Binding-site contacts:
Ligand atom O5 contacts residue ASN1131 of chain 1.B at 2.4 Å (h-bond).
Ligand atom C8 contacts residue ASN1131 of chain 1.B at 4.2 Å.
Ligand atom C1 contacts residue ASN1131 of chain 1.B at 1.4 Å.
Ligand atom O7 contacts residue ASN1131 of chain 1.B at 3.8 Å.
Ligand atom C4 contacts residue ASN1131 of chain 1.B at 4.2 Å.
Ligand atom C2 contacts residue ASN1131 of chain 1.B at 2.5 Å.
Ligand atom N2 contacts residue ASN1131 of chain 1.B at 2.9 Å (h-bond).
Ligand atom C5 contacts residue ASN1131 of chain 1.B at 3.7 Å.
Ligand atom C7 contacts residue ASN1131 of chain 1.B at 3.5 Å.
Ligand atom C3 contacts residue ASN1131 of chain 1.B at 3.8 Å.

The small molecule below binds the protein below.
Small molecule (SMILES): CC(=O)N[C@@H]1[C@@H](O)[C@H](O)[C@@H](CO)O[C@H]1O

Sequence of chain 1.B:
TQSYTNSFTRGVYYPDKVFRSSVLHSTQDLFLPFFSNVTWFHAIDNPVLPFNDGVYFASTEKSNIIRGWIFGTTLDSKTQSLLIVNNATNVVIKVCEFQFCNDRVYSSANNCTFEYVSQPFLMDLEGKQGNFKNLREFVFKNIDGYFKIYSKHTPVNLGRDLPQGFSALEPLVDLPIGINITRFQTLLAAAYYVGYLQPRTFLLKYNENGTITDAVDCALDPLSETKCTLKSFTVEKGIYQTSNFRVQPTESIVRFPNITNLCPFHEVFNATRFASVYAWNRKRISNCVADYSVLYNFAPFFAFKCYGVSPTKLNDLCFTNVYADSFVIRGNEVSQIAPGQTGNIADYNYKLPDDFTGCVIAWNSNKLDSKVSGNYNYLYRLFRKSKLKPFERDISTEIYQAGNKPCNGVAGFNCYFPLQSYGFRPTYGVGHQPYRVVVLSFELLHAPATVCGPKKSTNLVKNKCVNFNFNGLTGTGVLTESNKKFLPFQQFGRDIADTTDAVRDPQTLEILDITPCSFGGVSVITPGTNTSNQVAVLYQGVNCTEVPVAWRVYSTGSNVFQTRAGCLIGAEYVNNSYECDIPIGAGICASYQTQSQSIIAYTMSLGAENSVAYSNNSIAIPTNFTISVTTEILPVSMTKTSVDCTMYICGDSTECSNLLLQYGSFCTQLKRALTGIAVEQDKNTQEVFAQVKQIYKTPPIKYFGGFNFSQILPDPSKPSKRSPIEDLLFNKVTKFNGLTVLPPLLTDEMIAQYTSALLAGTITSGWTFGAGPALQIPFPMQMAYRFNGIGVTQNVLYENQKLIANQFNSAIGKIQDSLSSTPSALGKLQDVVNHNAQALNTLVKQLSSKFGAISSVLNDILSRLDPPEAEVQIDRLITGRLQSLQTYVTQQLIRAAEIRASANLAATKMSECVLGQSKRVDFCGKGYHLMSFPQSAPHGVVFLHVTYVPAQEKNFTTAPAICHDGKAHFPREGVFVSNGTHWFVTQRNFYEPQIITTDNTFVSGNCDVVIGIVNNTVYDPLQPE